Binding-site contacts:
Ligand atom CAH contacts residue LYS50 of chain 1.D at 3.9 Å.
Ligand atom CAT contacts residue PHE161 of chain 1.D at 3.7 Å (hydrophobic).
Ligand atom CAV contacts residue LEU163 of chain 1.D at 3.7 Å (hydrophobic).
Ligand atom CAM contacts residue MET71 of chain 1.D at 3.6 Å (hydrophobic).
Ligand atom CAC contacts residue LYS50 of chain 1.D at 3.4 Å.
Ligand atom OAA contacts residue ASP160 of chain 1.D at 3.5 Å (salt-bridge).
Ligand atom CAN contacts residue LEU163 of chain 1.D at 3.7 Å (hydrophobic).
Ligand atom CAL contacts residue THR159 of chain 1.D at 3.9 Å.
Ligand atom NAP contacts residue PHE161 of chain 1.D at 3.1 Å (h-bond).
Ligand atom CAK contacts residue PHE161 of chain 1.D at 3.4 Å (hydrophobic).
Ligand atom CAS contacts residue LYS50 of chain 1.D at 3.9 Å.
Ligand atom CAE contacts residue MET95 of chain 1.D at 3.7 Å (hydrophobic).
Ligand atom OAA contacts residue LYS50 of chain 1.D at 2.9 Å (salt-bridge).
Ligand atom CAL contacts residue MET95 of chain 1.D at 3.7 Å (hydrophobic).
Ligand atom CAE contacts residue LEU93 of chain 1.D at 3.3 Å (hydrophobic).
Ligand atom CAU contacts residue ASP160 of chain 1.D at 3.8 Å.
Ligand atom CAF contacts residue CYS80 of chain 1.D at 3.2 Å (hydrophobic).
Ligand atom CAC contacts residue ILE49 of chain 1.D at 3.9 Å (hydrophobic).
Ligand atom CAO contacts residue ASP160 of chain 1.D at 3.2 Å.
Ligand atom CAC contacts residue ALA48 of chain 1.D at 3.6 Å (hydrophobic).
Ligand atom CAD contacts residue LYS50 of chain 1.D at 3.6 Å.
Ligand atom CAM contacts residue PHE161 of chain 1.D at 3.3 Å (hydrophobic).
Ligand atom CAC contacts residue MET95 of chain 1.D at 3.6 Å (hydrophobic).
Ligand atom CAG contacts residue ARG81 of chain 1.D at 3.7 Å.
Ligand atom CAG contacts residue LEU82 of chain 1.D at 3.6 Å (hydrophobic).
Ligand atom NAX contacts residue ASP160 of chain 1.D at 3.5 Å (salt-bridge).
Ligand atom CAR contacts residue MET95 of chain 1.D at 3.6 Å (hydrophobic).
Ligand atom OAA contacts residue LEU163 of chain 1.D at 3.7 Å.
Ligand atom CAC contacts residue LEU93 of chain 1.D at 3.3 Å (hydrophobic).
Ligand atom CAG contacts residue CYS80 of chain 1.D at 3.5 Å (hydrophobic).
Ligand atom CAO contacts residue THR159 of chain 1.D at 3.8 Å.
Ligand atom CAH contacts residue MET95 of chain 1.D at 3.6 Å (hydrophobic).
Ligand atom FAB contacts residue LEU166 of chain 1.D at 3.3 Å.
Ligand atom CAF contacts residue PHE161 of chain 1.D at 3.2 Å (hydrophobic).
Ligand atom NAP contacts residue ASP160 of chain 1.D at 3.6 Å.
Ligand atom CAO contacts residue LYS50 of chain 1.D at 3.9 Å.
Ligand atom CAI contacts residue MET95 of chain 1.D at 3.9 Å (hydrophobic).
Ligand atom CAD contacts residue MET95 of chain 1.D at 3.8 Å (hydrophobic).
Ligand atom CAS contacts residue ASP160 of chain 1.D at 3.7 Å.
Ligand atom CAQ contacts residue LEU163 of chain 1.D at 3.9 Å (hydrophobic).

Sequence of chain 1.D:
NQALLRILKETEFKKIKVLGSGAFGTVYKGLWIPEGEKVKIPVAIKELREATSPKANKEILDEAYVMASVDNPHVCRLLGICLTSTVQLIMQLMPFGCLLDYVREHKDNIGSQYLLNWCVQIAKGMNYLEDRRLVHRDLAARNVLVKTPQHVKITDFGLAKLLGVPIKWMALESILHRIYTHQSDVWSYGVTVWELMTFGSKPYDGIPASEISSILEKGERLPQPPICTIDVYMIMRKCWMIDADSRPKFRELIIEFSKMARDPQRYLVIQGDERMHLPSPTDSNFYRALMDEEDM

This protein binds this small molecule.
Small molecule (SMILES): O=C1c2cc(F)ccc2Nc2ccccc2N1Cc1ccccc1